Sequence of chain 1.C:
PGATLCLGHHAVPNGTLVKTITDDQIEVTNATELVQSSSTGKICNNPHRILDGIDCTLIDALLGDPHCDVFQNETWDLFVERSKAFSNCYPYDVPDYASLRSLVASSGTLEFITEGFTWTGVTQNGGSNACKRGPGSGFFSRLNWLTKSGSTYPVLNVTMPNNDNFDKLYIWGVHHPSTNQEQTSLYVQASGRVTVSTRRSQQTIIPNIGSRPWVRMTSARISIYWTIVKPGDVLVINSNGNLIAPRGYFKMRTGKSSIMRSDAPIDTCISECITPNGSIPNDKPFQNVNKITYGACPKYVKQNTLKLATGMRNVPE

Binding-site contacts:
Ligand atom N2 contacts residue ASN75 of chain 1.C at 2.9 Å (h-bond).
Ligand atom O5 contacts residue PHE114 of chain 1.C at 4.1 Å.
Ligand atom C7 contacts residue GLN74 of chain 1.C at 4.5 Å.
Ligand atom C3 contacts residue ASN75 of chain 1.C at 3.7 Å.
Ligand atom C6 contacts residue ASN75 of chain 1.C at 3.9 Å.
Ligand atom O7 contacts residue ASN75 of chain 1.C at 3.1 Å (h-bond).
Ligand atom C8 contacts residue ASN75 of chain 1.C at 4.4 Å.
Ligand atom O5 contacts residue ASN75 of chain 1.C at 2.3 Å (h-bond).
Ligand atom C8 contacts residue GLN74 of chain 1.C at 3.1 Å.
Ligand atom C2 contacts residue ASN75 of chain 1.C at 2.4 Å.
Ligand atom C4 contacts residue ASN75 of chain 1.C at 4.2 Å.
Ligand atom C5 contacts residue ASN75 of chain 1.C at 3.5 Å.
Ligand atom C1 contacts residue ASN75 of chain 1.C at 1.4 Å.
Ligand atom C1 contacts residue PHE114 of chain 1.C at 3.7 Å (hydrophobic).
Ligand atom C3 contacts residue PHE114 of chain 1.C at 4.4 Å (hydrophobic).
Ligand atom O6 contacts residue ASN75 of chain 1.C at 4.4 Å.
Ligand atom C7 contacts residue ASN75 of chain 1.C at 3.2 Å.

The protein below binds the small molecule below.
Small molecule (SMILES): CC(=O)N[C@@H]1[C@@H](O)[C@H](O)[C@@H](CO)O[C@H]1O